Sequence of chain 2.D:
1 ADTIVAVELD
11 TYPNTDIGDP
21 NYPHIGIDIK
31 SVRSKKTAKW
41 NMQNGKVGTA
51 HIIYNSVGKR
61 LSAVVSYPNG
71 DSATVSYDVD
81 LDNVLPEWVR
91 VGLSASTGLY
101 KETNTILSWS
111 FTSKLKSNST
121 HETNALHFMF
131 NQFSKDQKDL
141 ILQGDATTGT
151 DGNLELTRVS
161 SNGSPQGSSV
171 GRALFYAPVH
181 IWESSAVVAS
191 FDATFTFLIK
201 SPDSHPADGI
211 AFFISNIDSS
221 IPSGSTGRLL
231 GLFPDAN

Binding-site contacts:
Ligand atom CB contacts residue LEU126 of chain 2.A at 4.0 Å (hydrophobic).
Ligand atom CB contacts residue ALA125 of chain 2.A at 3.8 Å (hydrophobic).
Ligand atom N contacts residue PRO178 of chain 2.A at 4.3 Å.
Ligand atom C contacts residue ASP139 of chain 2.D at 3.1 Å.
Ligand atom CG contacts residue HIS180 of chain 2.A at 2.7 Å.
Ligand atom O contacts residue ASN124 of chain 2.A at 4.0 Å.
Ligand atom N contacts residue HIS180 of chain 2.A at 3.0 Å (h-bond).
Ligand atom CB contacts residue HIS180 of chain 2.A at 3.9 Å.
Ligand atom OXT contacts residue HIS180 of chain 2.A at 4.2 Å.
Ligand atom N contacts residue LEU126 of chain 2.A at 3.8 Å.
Ligand atom O contacts residue MET129 of chain 2.D at 3.6 Å.
Ligand atom CA contacts residue LEU126 of chain 2.A at 4.3 Å (hydrophobic).
Ligand atom C contacts residue PHE130 of chain 2.D at 4.2 Å (hydrophobic).
Ligand atom O contacts residue ASP139 of chain 2.D at 3.6 Å.
Ligand atom C contacts residue ASN124 of chain 2.A at 4.1 Å.
Ligand atom CG contacts residue LYS114 of chain 2.A at 4.0 Å.
Ligand atom CB contacts residue LEU115 of chain 2.A at 4.3 Å (hydrophobic).
Ligand atom OXT contacts residue TRP88 of chain 2.A at 4.1 Å.
Ligand atom CA contacts residue ALA125 of chain 2.A at 4.5 Å (hydrophobic).
Ligand atom O contacts residue ALA125 of chain 2.A at 2.9 Å (h-bond).
Ligand atom O contacts residue PHE130 of chain 2.D at 4.0 Å.
Ligand atom CG contacts residue SER113 of chain 2.A at 2.9 Å.
Ligand atom OXT contacts residue ASP139 of chain 2.D at 2.4 Å (salt-bridge).
Ligand atom CB contacts residue ASN124 of chain 2.A at 3.7 Å.
Ligand atom OXT contacts residue ASN124 of chain 2.A at 4.3 Å.
Ligand atom C contacts residue HIS180 of chain 2.A at 4.5 Å.
Ligand atom CB contacts residue SER113 of chain 2.A at 4.1 Å.
Ligand atom CG contacts residue ASN124 of chain 2.A at 4.3 Å.
Ligand atom CG contacts residue LEU115 of chain 2.A at 4.0 Å (hydrophobic).
Ligand atom C contacts residue ALA125 of chain 2.A at 4.1 Å (hydrophobic).
Ligand atom OXT contacts residue PHE130 of chain 2.D at 3.6 Å.
Ligand atom N contacts residue VAL179 of chain 2.A at 3.5 Å.
Ligand atom O contacts residue LEU126 of chain 2.A at 3.9 Å.
Ligand atom CG contacts residue VAL179 of chain 2.A at 4.3 Å (hydrophobic).
Ligand atom CA contacts residue ASP139 of chain 2.D at 4.0 Å.
Ligand atom N contacts residue ASP139 of chain 2.D at 4.0 Å.
Ligand atom OXT contacts residue GLN137 of chain 2.D at 3.6 Å (h-bond).
Ligand atom CA contacts residue HIS180 of chain 2.A at 3.6 Å.

A protein and the small-molecule ligand that binds it are described below.
Small molecule (SMILES): CC[C@@H](N)C(=O)O

Sequence of chain 2.A:
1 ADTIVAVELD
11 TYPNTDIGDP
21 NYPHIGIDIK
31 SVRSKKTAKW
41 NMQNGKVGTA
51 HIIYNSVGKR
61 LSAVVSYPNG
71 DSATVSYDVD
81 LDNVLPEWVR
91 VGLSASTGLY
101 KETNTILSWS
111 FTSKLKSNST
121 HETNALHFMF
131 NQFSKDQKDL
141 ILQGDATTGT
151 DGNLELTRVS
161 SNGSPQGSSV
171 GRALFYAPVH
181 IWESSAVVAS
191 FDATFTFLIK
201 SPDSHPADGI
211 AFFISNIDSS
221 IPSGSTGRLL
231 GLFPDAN